Sequence of chain 1.C:
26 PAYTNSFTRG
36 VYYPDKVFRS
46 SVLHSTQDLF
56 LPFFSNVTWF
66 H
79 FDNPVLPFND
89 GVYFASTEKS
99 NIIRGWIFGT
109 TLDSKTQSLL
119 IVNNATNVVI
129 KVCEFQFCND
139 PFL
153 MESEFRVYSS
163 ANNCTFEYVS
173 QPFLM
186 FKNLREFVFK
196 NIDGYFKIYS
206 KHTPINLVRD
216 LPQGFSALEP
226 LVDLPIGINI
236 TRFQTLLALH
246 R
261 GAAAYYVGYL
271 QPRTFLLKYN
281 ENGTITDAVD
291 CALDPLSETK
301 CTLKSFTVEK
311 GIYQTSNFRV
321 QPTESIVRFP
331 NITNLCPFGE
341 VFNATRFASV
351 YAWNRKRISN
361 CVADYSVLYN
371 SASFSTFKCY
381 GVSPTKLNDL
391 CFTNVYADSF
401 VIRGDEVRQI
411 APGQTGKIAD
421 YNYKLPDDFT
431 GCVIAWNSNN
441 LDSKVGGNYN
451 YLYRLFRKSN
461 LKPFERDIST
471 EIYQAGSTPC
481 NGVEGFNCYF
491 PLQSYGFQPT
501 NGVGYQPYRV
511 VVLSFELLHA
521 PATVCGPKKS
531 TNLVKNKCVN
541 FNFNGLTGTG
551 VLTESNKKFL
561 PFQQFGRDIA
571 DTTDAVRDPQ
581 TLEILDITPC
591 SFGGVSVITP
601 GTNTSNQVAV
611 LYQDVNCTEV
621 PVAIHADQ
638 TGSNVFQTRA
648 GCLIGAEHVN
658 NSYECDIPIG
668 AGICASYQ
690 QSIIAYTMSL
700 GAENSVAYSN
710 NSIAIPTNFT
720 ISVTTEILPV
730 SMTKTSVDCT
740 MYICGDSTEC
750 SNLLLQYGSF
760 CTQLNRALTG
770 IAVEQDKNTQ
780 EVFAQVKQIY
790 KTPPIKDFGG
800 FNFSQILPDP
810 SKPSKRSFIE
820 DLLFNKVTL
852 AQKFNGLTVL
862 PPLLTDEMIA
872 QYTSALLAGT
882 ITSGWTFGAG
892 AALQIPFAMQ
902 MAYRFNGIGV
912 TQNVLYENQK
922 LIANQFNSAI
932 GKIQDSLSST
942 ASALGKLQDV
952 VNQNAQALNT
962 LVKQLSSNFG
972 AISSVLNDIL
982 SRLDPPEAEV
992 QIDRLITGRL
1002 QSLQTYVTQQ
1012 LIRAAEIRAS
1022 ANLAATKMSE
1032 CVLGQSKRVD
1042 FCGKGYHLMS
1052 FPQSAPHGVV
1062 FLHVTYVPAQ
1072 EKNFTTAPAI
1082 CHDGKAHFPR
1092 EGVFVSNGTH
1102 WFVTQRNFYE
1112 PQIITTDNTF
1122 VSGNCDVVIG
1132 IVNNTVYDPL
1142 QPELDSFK

This protein binds this small molecule.
Small molecule (SMILES): CC(=O)N[C@@H]1[C@@H](O)[C@H](O)[C@@H](CO)O[C@H]1O

Binding-site contacts:
Ligand atom O5 contacts residue ASN165 of chain 1.C at 2.4 Å (h-bond).
Ligand atom C8 contacts residue ASN165 of chain 1.C at 4.3 Å.
Ligand atom C3 contacts residue ASN165 of chain 1.C at 3.8 Å.
Ligand atom N2 contacts residue ASN165 of chain 1.C at 2.9 Å (h-bond).
Ligand atom C1 contacts residue ASN165 of chain 1.C at 1.4 Å.
Ligand atom C5 contacts residue ASN165 of chain 1.C at 3.7 Å.
Ligand atom C7 contacts residue ASN165 of chain 1.C at 3.0 Å.
Ligand atom O7 contacts residue ASN165 of chain 1.C at 2.8 Å (h-bond).
Ligand atom C2 contacts residue ASN165 of chain 1.C at 2.5 Å.
Ligand atom C4 contacts residue ASN165 of chain 1.C at 4.2 Å.